Sequence of chain 1.H:
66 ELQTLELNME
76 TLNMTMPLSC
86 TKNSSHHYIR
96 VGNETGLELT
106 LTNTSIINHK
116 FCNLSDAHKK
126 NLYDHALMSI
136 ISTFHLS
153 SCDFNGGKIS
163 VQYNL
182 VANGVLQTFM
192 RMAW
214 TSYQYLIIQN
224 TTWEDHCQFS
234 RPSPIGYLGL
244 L

Sequence of chain 1.K:
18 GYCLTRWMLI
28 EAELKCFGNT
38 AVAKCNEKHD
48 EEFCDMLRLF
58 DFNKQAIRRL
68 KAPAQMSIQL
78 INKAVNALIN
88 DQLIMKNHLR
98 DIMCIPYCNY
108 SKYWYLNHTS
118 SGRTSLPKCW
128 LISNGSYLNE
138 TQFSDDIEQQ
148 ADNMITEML

This protein binds this small molecule.
Small molecule (SMILES): CC(=O)N[C@H]1[C@H](O[C@H]2[C@H](O)[C@@H](NC(C)=O)CO[C@@H]2CO)O[C@H](CO)[C@@H](O[C@@H]2O[C@H](CO[C@H]3O[C@H](CO)[C@@H](O)[C@H](O)[C@@H]3O)[C@@H](O)[C@H](O[C@H]3O[C@H](CO)[C@@H](O)[C@H](O)[C@@H]3O)[C@@H]2O)[C@@H]1O

Sequence of chain 1.C:
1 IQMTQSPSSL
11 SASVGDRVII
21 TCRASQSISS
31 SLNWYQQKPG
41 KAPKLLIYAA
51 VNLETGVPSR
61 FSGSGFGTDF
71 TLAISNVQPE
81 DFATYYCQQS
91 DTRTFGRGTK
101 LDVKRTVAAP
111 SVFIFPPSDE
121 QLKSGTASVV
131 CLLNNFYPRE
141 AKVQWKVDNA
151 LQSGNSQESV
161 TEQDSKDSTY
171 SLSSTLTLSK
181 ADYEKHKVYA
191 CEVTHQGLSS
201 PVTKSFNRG

Binding-site contacts:
Ligand atom C3 contacts residue ASN52 of chain 1.C at 4.0 Å.
Ligand atom C8 contacts residue ALA103 of chain 1.D at 4.0 Å (hydrophobic).
Ligand atom O6 contacts residue TRP24 of chain 1.K at 4.0 Å.
Ligand atom O5 contacts residue GLU75 of chain 1.H at 4.0 Å.
Ligand atom O5 contacts residue MET79 of chain 1.H at 3.9 Å.
Ligand atom C4 contacts residue VAL51 of chain 1.C at 3.8 Å (hydrophobic).
Ligand atom O7 contacts residue ASN78 of chain 1.H at 3.9 Å.
Ligand atom O6 contacts residue VAL51 of chain 1.C at 3.5 Å (h-bond).
Ligand atom C5 contacts residue VAL51 of chain 1.C at 3.5 Å (hydrophobic).
Ligand atom C6 contacts residue VAL51 of chain 1.C at 3.8 Å (hydrophobic).
Ligand atom C5 contacts residue ASN78 of chain 1.H at 3.7 Å.
Ligand atom C8 contacts residue ARG102 of chain 1.D at 3.9 Å.
Ligand atom C5 contacts residue ASN52 of chain 1.C at 3.6 Å.
Ligand atom C6 contacts residue TRP24 of chain 1.K at 3.5 Å (hydrophobic).
Ligand atom O6 contacts residue THR76 of chain 1.H at 3.2 Å (h-bond).
Ligand atom O5 contacts residue ASN52 of chain 1.C at 3.8 Å.
Ligand atom C1 contacts residue ASN78 of chain 1.H at 1.4 Å.
Ligand atom C2 contacts residue ASN78 of chain 1.H at 2.4 Å.
Ligand atom O6 contacts residue ASN52 of chain 1.C at 2.8 Å (h-bond).
Ligand atom O7 contacts residue ALA103 of chain 1.D at 3.8 Å.
Ligand atom C5 contacts residue MET79 of chain 1.H at 3.8 Å (hydrophobic).
Ligand atom C2 contacts residue GLU75 of chain 1.H at 4.0 Å.
Ligand atom C3 contacts residue ASN78 of chain 1.H at 3.8 Å.
Ligand atom C8 contacts residue ARG101 of chain 1.D at 3.4 Å.
Ligand atom O3 contacts residue ALA103 of chain 1.D at 3.0 Å (h-bond).
Ligand atom O7 contacts residue GLU75 of chain 1.H at 3.7 Å.
Ligand atom C1 contacts residue GLU75 of chain 1.H at 3.9 Å.
Ligand atom N2 contacts residue ASN78 of chain 1.H at 2.8 Å (h-bond).
Ligand atom C7 contacts residue ALA103 of chain 1.D at 3.7 Å (hydrophobic).
Ligand atom C7 contacts residue ASN78 of chain 1.H at 3.5 Å.
Ligand atom C3 contacts residue VAL51 of chain 1.C at 3.6 Å (hydrophobic).
Ligand atom C6 contacts residue MET79 of chain 1.H at 3.9 Å (hydrophobic).
Ligand atom O4 contacts residue VAL51 of chain 1.C at 3.4 Å.
Ligand atom C7 contacts residue SER104 of chain 1.D at 4.0 Å.
Ligand atom C1 contacts residue ASN52 of chain 1.C at 3.4 Å.
Ligand atom O5 contacts residue ASN78 of chain 1.H at 2.4 Å (h-bond).
Ligand atom O4 contacts residue TRP24 of chain 1.K at 4.0 Å.
Ligand atom C8 contacts residue SER104 of chain 1.D at 4.0 Å.
Ligand atom O7 contacts residue SER104 of chain 1.D at 3.5 Å (h-bond).
Ligand atom C6 contacts residue ASN52 of chain 1.C at 3.9 Å.

Sequence of chain 1.D:
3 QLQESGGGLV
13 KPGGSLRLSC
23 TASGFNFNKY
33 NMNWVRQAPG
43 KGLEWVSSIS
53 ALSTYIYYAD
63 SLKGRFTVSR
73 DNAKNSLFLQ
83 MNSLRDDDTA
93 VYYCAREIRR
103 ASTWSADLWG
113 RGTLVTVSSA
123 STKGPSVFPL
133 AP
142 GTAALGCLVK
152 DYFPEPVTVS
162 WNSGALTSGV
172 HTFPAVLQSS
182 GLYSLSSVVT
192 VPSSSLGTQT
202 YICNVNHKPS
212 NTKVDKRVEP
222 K